This small molecule binds to this protein.
Small molecule (SMILES): CC(=O)N[C@@H]1[C@@H](O)[C@H](O)[C@@H](CO)O[C@H]1O

Binding-site contacts:
Ligand atom C4 contacts residue ASN227 of chain 1.A at 3.9 Å.
Ligand atom O6 contacts residue ASN203 of chain 1.A at 4.0 Å.
Ligand atom C2 contacts residue ASN203 of chain 1.A at 2.1 Å.
Ligand atom C1 contacts residue ASN227 of chain 1.A at 4.4 Å.
Ligand atom C8 contacts residue THR207 of chain 1.A at 4.4 Å.
Ligand atom C6 contacts residue ASN203 of chain 1.A at 4.4 Å.
Ligand atom C4 contacts residue ASN203 of chain 1.A at 3.8 Å.
Ligand atom N2 contacts residue ASN203 of chain 1.A at 2.7 Å (h-bond).
Ligand atom O7 contacts residue GLY204 of chain 1.A at 4.4 Å.
Ligand atom C3 contacts residue ASN203 of chain 1.A at 3.5 Å.
Ligand atom C6 contacts residue ASN227 of chain 1.A at 4.3 Å.
Ligand atom C5 contacts residue ASN203 of chain 1.A at 3.5 Å.
Ligand atom O7 contacts residue ASN203 of chain 1.A at 3.3 Å (h-bond).
Ligand atom C1 contacts residue ASN203 of chain 1.A at 1.4 Å.
Ligand atom C5 contacts residue ASN227 of chain 1.A at 4.4 Å.
Ligand atom C7 contacts residue ASN227 of chain 1.A at 4.3 Å.
Ligand atom O7 contacts residue THR207 of chain 1.A at 3.7 Å.
Ligand atom C8 contacts residue ASN203 of chain 1.A at 4.2 Å.
Ligand atom C7 contacts residue ASN203 of chain 1.A at 3.2 Å.
Ligand atom C8 contacts residue GLY204 of chain 1.A at 3.7 Å.
Ligand atom O6 contacts residue ASN227 of chain 1.A at 4.2 Å.
Ligand atom C2 contacts residue ASN227 of chain 1.A at 4.0 Å.
Ligand atom O5 contacts residue ASN203 of chain 1.A at 2.3 Å (h-bond).
Ligand atom O7 contacts residue ALA223 of chain 1.A at 4.5 Å.
Ligand atom C3 contacts residue ASN227 of chain 1.A at 4.5 Å.
Ligand atom O3 contacts residue ASN203 of chain 1.A at 4.5 Å.
Ligand atom O5 contacts residue ASN227 of chain 1.A at 4.4 Å.
Ligand atom C7 contacts residue GLY204 of chain 1.A at 4.2 Å.
Ligand atom O7 contacts residue ASN227 of chain 1.A at 3.4 Å (h-bond).

Sequence of chain 1.A:
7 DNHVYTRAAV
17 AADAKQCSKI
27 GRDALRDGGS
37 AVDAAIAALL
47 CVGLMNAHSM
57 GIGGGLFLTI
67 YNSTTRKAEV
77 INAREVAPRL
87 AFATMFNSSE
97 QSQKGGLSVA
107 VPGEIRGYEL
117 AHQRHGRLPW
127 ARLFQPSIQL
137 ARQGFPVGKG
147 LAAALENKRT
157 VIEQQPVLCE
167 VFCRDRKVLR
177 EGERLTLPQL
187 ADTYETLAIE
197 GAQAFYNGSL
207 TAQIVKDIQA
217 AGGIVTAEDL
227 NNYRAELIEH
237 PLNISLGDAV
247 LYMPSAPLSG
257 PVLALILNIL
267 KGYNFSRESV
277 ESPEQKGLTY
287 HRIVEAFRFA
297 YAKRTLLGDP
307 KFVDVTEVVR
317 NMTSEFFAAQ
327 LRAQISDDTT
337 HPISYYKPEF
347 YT